The protein below binds the small molecule below.
Small molecule (SMILES): CC(C)C[C@@H](C(=O)N[C@H](C(=O)O)c1ccccc1)[C@H](O)C(=O)NO

Binding-site contacts:
Ligand atom O1 contacts residue ZN1 of chain 1.W at 3.1 Å.
Ligand atom C12 contacts residue ALA406 of chain 1.B at 3.6 Å (hydrophobic).
Ligand atom C12 contacts residue GLY405 of chain 1.B at 3.8 Å.
Ligand atom C3 contacts residue ASP375 of chain 1.B at 3.8 Å.
Ligand atom O2 contacts residue GLU377 of chain 1.B at 3.6 Å.
Ligand atom C4 contacts residue LEU403 of chain 1.B at 3.8 Å (hydrophobic).
Ligand atom O1 contacts residue LYS302 of chain 1.B at 3.3 Å (salt-bridge).
Ligand atom C4 contacts residue ASP375 of chain 1.B at 3.8 Å.
Ligand atom C7 contacts residue LYS302 of chain 1.B at 3.9 Å.
Ligand atom O2 contacts residue ZN1 of chain 1.V at 3.2 Å.
Ligand atom O4 contacts residue GLY405 of chain 1.B at 3.1 Å (h-bond).
Ligand atom C7 contacts residue ASP375 of chain 1.B at 3.4 Å.
Ligand atom O2 contacts residue LYS290 of chain 1.B at 2.8 Å (salt-bridge).
Ligand atom C7 contacts residue LEU403 of chain 1.B at 3.8 Å (hydrophobic).
Ligand atom O1 contacts residue ASP295 of chain 1.B at 2.5 Å (salt-bridge).
Ligand atom O2 contacts residue ASP295 of chain 1.B at 3.7 Å.
Ligand atom N1 contacts residue LEU403 of chain 1.B at 2.5 Å (h-bond).
Ligand atom N1 contacts residue CO31 of chain 1.U at 3.7 Å.
Ligand atom O1 contacts residue ASP375 of chain 1.B at 2.9 Å (salt-bridge).
Ligand atom O3 contacts residue ASP375 of chain 1.B at 3.4 Å (salt-bridge).
Ligand atom O1 contacts residue GLU377 of chain 1.B at 3.8 Å.
Ligand atom O5 contacts residue SER307 of chain 1.B at 4.1 Å.
Ligand atom O3 contacts residue ZN1 of chain 1.V at 4.1 Å.
Ligand atom N1 contacts residue ZN1 of chain 1.W at 3.4 Å.
Ligand atom N1 contacts residue ASP375 of chain 1.B at 3.7 Å.
Ligand atom O2 contacts residue ASP375 of chain 1.B at 3.5 Å (salt-bridge).
Ligand atom O2 contacts residue ZN1 of chain 1.W at 2.3 Å.
Ligand atom O3 contacts residue LYS302 of chain 1.B at 2.2 Å (salt-bridge).
Ligand atom C7 contacts residue ASP295 of chain 1.B at 3.6 Å.
Ligand atom C6 contacts residue LYS302 of chain 1.B at 3.5 Å.
Ligand atom O1 contacts residue ZN1 of chain 1.V at 1.9 Å.
Ligand atom C2 contacts residue ASP375 of chain 1.B at 4.1 Å.
Ligand atom O2 contacts residue CO31 of chain 1.U at 2.5 Å (h-bond).
Ligand atom C7 contacts residue ZN1 of chain 1.W at 3.6 Å.
Ligand atom O5 contacts residue GLY306 of chain 1.B at 3.8 Å.
Ligand atom N1 contacts residue LYS290 of chain 1.B at 3.9 Å.
Ligand atom O2 contacts residue LEU403 of chain 1.B at 2.9 Å (h-bond).
Ligand atom C7 contacts residue ZN1 of chain 1.V at 3.0 Å.
Ligand atom N1 contacts residue ZN1 of chain 1.V at 3.6 Å.
Ligand atom C13 contacts residue SER470 of chain 1.B at 4.1 Å.

Sequence of chain 1.B:
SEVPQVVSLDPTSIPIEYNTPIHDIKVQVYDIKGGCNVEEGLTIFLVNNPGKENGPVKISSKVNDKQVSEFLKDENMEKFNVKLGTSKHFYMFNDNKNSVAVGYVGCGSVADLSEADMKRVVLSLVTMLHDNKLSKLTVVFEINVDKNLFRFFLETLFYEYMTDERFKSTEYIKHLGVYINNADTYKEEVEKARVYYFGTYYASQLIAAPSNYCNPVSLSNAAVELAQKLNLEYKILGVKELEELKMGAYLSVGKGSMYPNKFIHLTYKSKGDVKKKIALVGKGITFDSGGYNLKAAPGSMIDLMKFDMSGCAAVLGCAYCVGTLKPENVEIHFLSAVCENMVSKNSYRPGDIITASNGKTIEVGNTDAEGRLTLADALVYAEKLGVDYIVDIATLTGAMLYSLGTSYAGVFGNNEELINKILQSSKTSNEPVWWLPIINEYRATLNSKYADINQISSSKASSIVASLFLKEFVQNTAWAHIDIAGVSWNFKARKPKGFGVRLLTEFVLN